Binding-site contacts:
Ligand atom O3A contacts residue LYS132 of chain 1.C at 3.6 Å.
Ligand atom O2B contacts residue PHE128 of chain 1.C at 2.9 Å (h-bond).
Ligand atom O1G contacts residue PHE128 of chain 1.C at 3.8 Å.
Ligand atom O3' contacts residue ARG311 of chain 1.C at 3.1 Å (salt-bridge).
Ligand atom C2 contacts residue THR331 of chain 1.C at 3.8 Å.
Ligand atom O2A contacts residue THR133 of chain 1.C at 2.7 Å (h-bond).
Ligand atom PB contacts residue CA1 of chain 1.K at 3.9 Å.
Ligand atom PG contacts residue CA1 of chain 1.K at 3.6 Å.
Ligand atom O5' contacts residue GLY131 of chain 1.C at 3.8 Å.
Ligand atom O1B contacts residue LYS132 of chain 1.C at 3.9 Å.
Ligand atom N6 contacts residue ARG169 of chain 1.C at 3.2 Å (salt-bridge).
Ligand atom O2B contacts residue LYS132 of chain 1.C at 3.4 Å (salt-bridge).
Ligand atom N3 contacts residue ILE330 of chain 1.C at 3.2 Å (h-bond).
Ligand atom C2 contacts residue ILE330 of chain 1.C at 3.2 Å (hydrophobic).
Ligand atom O1A contacts residue THR133 of chain 1.C at 3.1 Å (h-bond).
Ligand atom N1 contacts residue ALA332 of chain 1.C at 3.6 Å.
Ligand atom PG contacts residue PHE128 of chain 1.C at 3.3 Å.
Ligand atom O2G contacts residue GLU162 of chain 1.C at 3.6 Å (salt-bridge).
Ligand atom O2A contacts residue GLY131 of chain 1.C at 3.3 Å.
Ligand atom O2A contacts residue GLN134 of chain 1.C at 2.9 Å (h-bond).
Ligand atom N1 contacts residue THR331 of chain 1.C at 3.7 Å.
Ligand atom O3A contacts residue PHE128 of chain 1.C at 3.8 Å.
Ligand atom O4' contacts residue GLN134 of chain 1.C at 3.7 Å.
Ligand atom N7 contacts residue GLN134 of chain 1.C at 4.0 Å.
Ligand atom O3A contacts residue GLY131 of chain 1.C at 3.4 Å (h-bond).
Ligand atom O2G contacts residue CA1 of chain 1.K at 2.1 Å.
Ligand atom PA contacts residue GLY131 of chain 1.C at 3.9 Å.
Ligand atom C8 contacts residue GLN134 of chain 1.C at 3.6 Å.
Ligand atom PA contacts residue THR133 of chain 1.C at 3.5 Å.
Ligand atom PB contacts residue PHE128 of chain 1.C at 3.3 Å.
Ligand atom O3G contacts residue PHE128 of chain 1.C at 2.9 Å (h-bond).
Ligand atom O3G contacts residue LYS132 of chain 1.C at 3.9 Å.
Ligand atom O1B contacts residue THR133 of chain 1.C at 3.3 Å.
Ligand atom C6 contacts residue ARG169 of chain 1.C at 3.7 Å.
Ligand atom O1B contacts residue CA1 of chain 1.K at 2.6 Å.
Ligand atom O2A contacts residue LYS132 of chain 1.C at 3.0 Å (salt-bridge).
Ligand atom O3' contacts residue ARG129 of chain 1.C at 3.9 Å.
Ligand atom O5' contacts residue GLN134 of chain 1.C at 3.3 Å.
Ligand atom PA contacts residue LYS132 of chain 1.C at 4.0 Å.
Ligand atom N3B contacts residue PHE128 of chain 1.C at 2.6 Å (h-bond).

A protein and the small-molecule ligand that binds it are described below.
Small molecule (SMILES): Nc1ncnc2c1ncn2[C@@H]1O[C@H](CO[P](=O)(O)O[P](=O)(O)NP(=O)(O)O)[C@@H](O)[C@H]1O

Sequence of chain 1.C:
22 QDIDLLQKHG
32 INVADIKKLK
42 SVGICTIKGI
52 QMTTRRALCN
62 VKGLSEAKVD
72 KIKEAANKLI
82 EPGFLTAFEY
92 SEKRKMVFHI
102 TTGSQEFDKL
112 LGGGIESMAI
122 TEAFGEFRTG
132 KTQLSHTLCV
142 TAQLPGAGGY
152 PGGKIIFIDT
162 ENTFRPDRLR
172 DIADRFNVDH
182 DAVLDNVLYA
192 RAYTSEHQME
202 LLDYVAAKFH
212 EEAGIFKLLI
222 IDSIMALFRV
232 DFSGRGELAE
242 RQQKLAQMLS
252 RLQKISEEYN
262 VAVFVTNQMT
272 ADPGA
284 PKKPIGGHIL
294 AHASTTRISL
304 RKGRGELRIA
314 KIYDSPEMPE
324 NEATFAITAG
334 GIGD